Binding-site contacts:
Ligand atom O7 contacts residue ASN45 of chain 1.D at 4.1 Å.
Ligand atom C6 contacts residue GLN48 of chain 1.D at 3.9 Å.
Ligand atom O5 contacts residue GLN48 of chain 1.D at 4.0 Å.
Ligand atom C1 contacts residue LYS2 of chain 1.C at 4.4 Å.
Ligand atom C8 contacts residue ILE1 of chain 1.C at 4.1 Å (hydrophobic).
Ligand atom N2 contacts residue ASN45 of chain 1.D at 3.8 Å.
Ligand atom C7 contacts residue ILE1 of chain 1.C at 3.9 Å (hydrophobic).
Ligand atom C3 contacts residue ILE1 of chain 1.C at 3.8 Å (hydrophobic).
Ligand atom C8 contacts residue LYS2 of chain 1.C at 3.6 Å.
Ligand atom C1 contacts residue ASN45 of chain 1.D at 2.4 Å.
Ligand atom O5 contacts residue ASN45 of chain 1.D at 2.6 Å (h-bond).
Ligand atom C1 contacts residue ILE1 of chain 1.C at 3.0 Å (hydrophobic).
Ligand atom C2 contacts residue ASN45 of chain 1.D at 3.2 Å.
Ligand atom N2 contacts residue ILE1 of chain 1.C at 2.8 Å (h-bond).
Ligand atom C2 contacts residue ILE1 of chain 1.C at 3.4 Å (hydrophobic).
Ligand atom C5 contacts residue ASN45 of chain 1.D at 4.0 Å.
Ligand atom C3 contacts residue ASN45 of chain 1.D at 4.5 Å.
Ligand atom O6 contacts residue GLN48 of chain 1.D at 3.7 Å.
Ligand atom C7 contacts residue ASN45 of chain 1.D at 4.0 Å.
Ligand atom O5 contacts residue ILE1 of chain 1.C at 4.3 Å.

A protein and the small-molecule ligand that binds it are described below.
Small molecule (SMILES): CC(=O)N[C@@H]1[C@@H](O)[C@H](O)[C@@H](CO)O[C@H]1O

Sequence of chain 1.C:
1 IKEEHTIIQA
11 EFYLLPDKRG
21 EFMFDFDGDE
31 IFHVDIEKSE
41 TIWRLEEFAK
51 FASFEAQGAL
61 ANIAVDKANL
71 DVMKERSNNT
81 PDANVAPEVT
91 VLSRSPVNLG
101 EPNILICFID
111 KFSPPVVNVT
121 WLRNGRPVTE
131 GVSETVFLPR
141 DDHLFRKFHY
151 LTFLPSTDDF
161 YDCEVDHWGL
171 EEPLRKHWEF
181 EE

Sequence of chain 1.D:
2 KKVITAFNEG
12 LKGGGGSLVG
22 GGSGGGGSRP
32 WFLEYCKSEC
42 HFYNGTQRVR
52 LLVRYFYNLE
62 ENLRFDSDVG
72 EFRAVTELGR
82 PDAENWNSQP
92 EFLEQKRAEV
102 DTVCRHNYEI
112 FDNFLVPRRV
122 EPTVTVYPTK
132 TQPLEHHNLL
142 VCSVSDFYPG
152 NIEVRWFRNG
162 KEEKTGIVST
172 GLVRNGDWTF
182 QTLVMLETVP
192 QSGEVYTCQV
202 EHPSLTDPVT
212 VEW